This small molecule binds to this protein.
Small molecule (SMILES): CC(=O)N[C@@H]1[C@@H](O)[C@H](O)[C@@H](CO)O[C@H]1O

Sequence of chain 1.I:
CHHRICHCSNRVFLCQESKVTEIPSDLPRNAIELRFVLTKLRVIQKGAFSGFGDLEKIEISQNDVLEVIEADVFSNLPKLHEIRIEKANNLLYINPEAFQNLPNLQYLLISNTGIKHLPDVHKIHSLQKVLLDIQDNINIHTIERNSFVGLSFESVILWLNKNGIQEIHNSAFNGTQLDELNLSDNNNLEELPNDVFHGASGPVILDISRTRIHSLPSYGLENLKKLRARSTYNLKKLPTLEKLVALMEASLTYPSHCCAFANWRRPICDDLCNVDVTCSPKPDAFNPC

Binding-site contacts:
Ligand atom C3 contacts residue ASN176 of chain 1.I at 3.8 Å.
Ligand atom C7 contacts residue ASN148 of chain 1.I at 4.3 Å.
Ligand atom O7 contacts residue ARG147 of chain 1.I at 3.2 Å (salt-bridge).
Ligand atom C2 contacts residue ASN176 of chain 1.I at 2.5 Å.
Ligand atom C6 contacts residue VAL151 of chain 1.I at 3.9 Å (hydrophobic).
Ligand atom O7 contacts residue ASN148 of chain 1.I at 3.4 Å (h-bond).
Ligand atom C5 contacts residue ASN176 of chain 1.I at 3.7 Å.
Ligand atom C2 contacts residue ASN148 of chain 1.I at 4.2 Å.
Ligand atom C7 contacts residue ARG147 of chain 1.I at 4.4 Å.
Ligand atom C8 contacts residue HIS200 of chain 1.I at 4.4 Å.
Ligand atom O5 contacts residue GLY177 of chain 1.I at 4.1 Å.
Ligand atom O5 contacts residue VAL151 of chain 1.I at 4.5 Å.
Ligand atom C1 contacts residue ASN176 of chain 1.I at 1.4 Å.
Ligand atom O7 contacts residue SER173 of chain 1.I at 4.3 Å.
Ligand atom O7 contacts residue ASN176 of chain 1.I at 4.2 Å.
Ligand atom C1 contacts residue GLY177 of chain 1.I at 4.5 Å.
Ligand atom N2 contacts residue ASN176 of chain 1.I at 2.9 Å (h-bond).
Ligand atom C7 contacts residue ASN176 of chain 1.I at 3.8 Å.
Ligand atom C7 contacts residue SER173 of chain 1.I at 4.2 Å.
Ligand atom O6 contacts residue VAL151 of chain 1.I at 3.6 Å.
Ligand atom C4 contacts residue ASN176 of chain 1.I at 4.2 Å.
Ligand atom C4 contacts residue ASN148 of chain 1.I at 4.4 Å.
Ligand atom C8 contacts residue SER173 of chain 1.I at 3.8 Å.
Ligand atom O5 contacts residue ASN176 of chain 1.I at 2.4 Å (h-bond).
Ligand atom O6 contacts residue GLY177 of chain 1.I at 4.0 Å.